Binding-site contacts:
Ligand atom N2 contacts residue ASP119 of chain 2.A at 2.8 Å (salt-bridge).
Ligand atom C2' contacts residue VAL29 of chain 2.A at 3.5 Å (hydrophobic).
Ligand atom O1B contacts residue VAL14 of chain 2.A at 3.2 Å (h-bond).
Ligand atom O6 contacts residue ASN116 of chain 2.A at 3.3 Å (h-bond).
Ligand atom O6 contacts residue ALA146 of chain 2.A at 2.9 Å (h-bond).
Ligand atom O2G contacts residue MG1 of chain 2.D at 2.1 Å.
Ligand atom O6 contacts residue LYS147 of chain 2.A at 3.5 Å (salt-bridge).
Ligand atom O1G contacts residue PRO34 of chain 2.A at 3.5 Å.
Ligand atom O3' contacts residue ASP30 of chain 2.A at 2.8 Å (salt-bridge).
Ligand atom O2' contacts residue PHE28 of chain 2.A at 3.3 Å.
Ligand atom O1A contacts residue ALA18 of chain 2.A at 2.8 Å (h-bond).
Ligand atom C5 contacts residue LYS117 of chain 2.A at 3.6 Å.
Ligand atom O3G contacts residue GLY60 of chain 2.A at 2.9 Å (h-bond).
Ligand atom O4' contacts residue LYS117 of chain 2.A at 3.2 Å (salt-bridge).
Ligand atom N3B contacts residue MG1 of chain 2.D at 3.4 Å.
Ligand atom N7 contacts residue ASN116 of chain 2.A at 3.2 Å (h-bond).
Ligand atom O2B contacts residue MG1 of chain 2.D at 2.2 Å.
Ligand atom PG contacts residue MG1 of chain 2.D at 3.2 Å.
Ligand atom O3G contacts residue GLY12 of chain 2.A at 3.4 Å.
Ligand atom O2G contacts residue THR35 of chain 2.A at 2.9 Å (h-bond).
Ligand atom O1B contacts residue GLY15 of chain 2.A at 3.1 Å (h-bond).
Ligand atom O1A contacts residue SER17 of chain 2.A at 3.4 Å (h-bond).
Ligand atom O2' contacts residue VAL29 of chain 2.A at 2.7 Å (h-bond).
Ligand atom O3A contacts residue GLY15 of chain 2.A at 3.1 Å (h-bond).
Ligand atom O6 contacts residue ASP119 of chain 2.A at 3.5 Å (salt-bridge).
Ligand atom O1B contacts residue LYS16 of chain 2.A at 2.9 Å (salt-bridge).
Ligand atom O1A contacts residue GLY15 of chain 2.A at 3.2 Å.
Ligand atom C6 contacts residue LYS117 of chain 2.A at 3.5 Å.
Ligand atom O1B contacts residue GLY13 of chain 2.A at 3.5 Å (h-bond).
Ligand atom O2B contacts residue SER17 of chain 2.A at 2.9 Å (h-bond).
Ligand atom O2' contacts residue ASP30 of chain 2.A at 3.1 Å (salt-bridge).
Ligand atom O6 contacts residue LYS117 of chain 2.A at 3.4 Å.
Ligand atom PB contacts residue LYS16 of chain 2.A at 3.6 Å.
Ligand atom O2B contacts residue LYS16 of chain 2.A at 3.4 Å (salt-bridge).
Ligand atom O3G contacts residue LYS16 of chain 2.A at 2.5 Å (salt-bridge).
Ligand atom O3A contacts residue GLY13 of chain 2.A at 3.6 Å.
Ligand atom O6 contacts residue SER145 of chain 2.A at 3.4 Å.
Ligand atom PB contacts residue MG1 of chain 2.D at 3.3 Å.
Ligand atom N3B contacts residue GLY13 of chain 2.A at 3.2 Å (h-bond).
Ligand atom N1 contacts residue ASP119 of chain 2.A at 2.8 Å (salt-bridge).

Sequence of chain 2.A:
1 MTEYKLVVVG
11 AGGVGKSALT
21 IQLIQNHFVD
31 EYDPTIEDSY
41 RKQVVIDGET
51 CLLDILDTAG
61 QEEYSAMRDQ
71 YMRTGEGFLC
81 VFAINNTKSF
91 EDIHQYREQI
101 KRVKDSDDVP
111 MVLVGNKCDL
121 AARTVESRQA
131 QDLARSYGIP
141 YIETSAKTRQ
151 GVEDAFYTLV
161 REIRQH

This small molecule binds to this protein.
Small molecule (SMILES): Nc1nc2c(ncn2[C@@H]2O[C@H](CO[P](=O)(O)O[P](=O)(O)NP(=O)(O)O)[C@@H](O)[C@H]2O)c(=O)[nH]1